Sequence of chain 1.C:
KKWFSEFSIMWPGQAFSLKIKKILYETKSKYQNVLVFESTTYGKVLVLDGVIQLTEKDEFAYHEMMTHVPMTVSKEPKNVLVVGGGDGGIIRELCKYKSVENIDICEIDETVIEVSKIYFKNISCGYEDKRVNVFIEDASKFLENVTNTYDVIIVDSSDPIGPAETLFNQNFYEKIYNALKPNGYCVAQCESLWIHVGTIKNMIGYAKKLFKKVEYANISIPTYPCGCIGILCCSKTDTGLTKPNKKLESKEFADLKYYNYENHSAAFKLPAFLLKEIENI

A protein and the small-molecule ligand that binds it are described below.
Small molecule (SMILES): CSC[C@H]1O[C@@H](n2cnc3c(N)ncnc32)[C@H](O)[C@@H]1O

Binding-site contacts:
Ligand atom N3 contacts residue ILE110 of chain 1.C at 3.2 Å (h-bond).
Ligand atom C2' contacts residue GLU109 of chain 1.C at 3.5 Å.
Ligand atom N3 contacts residue GLY86 of chain 1.C at 3.5 Å.
Ligand atom C5' contacts residue ASP158 of chain 1.C at 3.2 Å.
Ligand atom N7 contacts residue PRO165 of chain 1.C at 3.2 Å.
Ligand atom O4' contacts residue SER159 of chain 1.C at 3.7 Å.
Ligand atom C2' contacts residue SER160 of chain 1.C at 3.7 Å.
Ligand atom O2' contacts residue GLU109 of chain 1.C at 2.6 Å (salt-bridge).
Ligand atom N1 contacts residue ALA141 of chain 1.C at 3.0 Å (h-bond).
Ligand atom CS contacts residue ASP89 of chain 1.C at 3.3 Å.
Ligand atom N6 contacts residue LEU169 of chain 1.C at 3.6 Å.
Ligand atom S5' contacts residue GLY87 of chain 1.C at 3.6 Å (h-bond).
Ligand atom S5' contacts residue JFQ1 of chain 1.L at 3.5 Å.
Ligand atom N9 contacts residue ILE110 of chain 1.C at 3.7 Å.
Ligand atom O2' contacts residue GLN34 of chain 1.C at 3.0 Å (h-bond).
Ligand atom C3' contacts residue LEU50 of chain 1.C at 3.6 Å (hydrophobic).
Ligand atom CS contacts residue GLN55 of chain 1.C at 3.6 Å.
Ligand atom S5' contacts residue ASP89 of chain 1.C at 3.3 Å (salt-bridge).
Ligand atom N6 contacts residue THR168 of chain 1.C at 3.3 Å (h-bond).
Ligand atom C4' contacts residue GLU109 of chain 1.C at 3.4 Å.
Ligand atom C5 contacts residue ILE110 of chain 1.C at 3.6 Å (hydrophobic).
Ligand atom O3' contacts residue VAL114 of chain 1.C at 3.5 Å.
Ligand atom C8 contacts residue SER160 of chain 1.C at 3.3 Å.
Ligand atom O4' contacts residue GLY86 of chain 1.C at 3.5 Å.
Ligand atom C3' contacts residue GLU109 of chain 1.C at 3.5 Å.
Ligand atom C5' contacts residue SER160 of chain 1.C at 3.5 Å.
Ligand atom C4' contacts residue GLY87 of chain 1.C at 3.5 Å.
Ligand atom C2 contacts residue CYS108 of chain 1.C at 3.4 Å (hydrophobic).
Ligand atom O4' contacts residue SER160 of chain 1.C at 3.5 Å (h-bond).
Ligand atom N6 contacts residue ASP140 of chain 1.C at 3.0 Å (salt-bridge).
Ligand atom N1 contacts residue ASP140 of chain 1.C at 3.7 Å.
Ligand atom C2 contacts residue ILE110 of chain 1.C at 3.3 Å (hydrophobic).
Ligand atom O2' contacts residue ILE110 of chain 1.C at 3.6 Å.
Ligand atom C1' contacts residue GLU109 of chain 1.C at 3.4 Å.
Ligand atom O3' contacts residue GLU109 of chain 1.C at 2.6 Å (salt-bridge).
Ligand atom C5' contacts residue GLY87 of chain 1.C at 3.7 Å.
Ligand atom C2 contacts residue ALA141 of chain 1.C at 3.6 Å (hydrophobic).
Ligand atom C4 contacts residue ILE110 of chain 1.C at 3.5 Å (hydrophobic).
Ligand atom N6 contacts residue PRO165 of chain 1.C at 3.2 Å (h-bond).
Ligand atom N7 contacts residue ALA166 of chain 1.C at 3.2 Å (h-bond).